Sequence of chain 1.C:
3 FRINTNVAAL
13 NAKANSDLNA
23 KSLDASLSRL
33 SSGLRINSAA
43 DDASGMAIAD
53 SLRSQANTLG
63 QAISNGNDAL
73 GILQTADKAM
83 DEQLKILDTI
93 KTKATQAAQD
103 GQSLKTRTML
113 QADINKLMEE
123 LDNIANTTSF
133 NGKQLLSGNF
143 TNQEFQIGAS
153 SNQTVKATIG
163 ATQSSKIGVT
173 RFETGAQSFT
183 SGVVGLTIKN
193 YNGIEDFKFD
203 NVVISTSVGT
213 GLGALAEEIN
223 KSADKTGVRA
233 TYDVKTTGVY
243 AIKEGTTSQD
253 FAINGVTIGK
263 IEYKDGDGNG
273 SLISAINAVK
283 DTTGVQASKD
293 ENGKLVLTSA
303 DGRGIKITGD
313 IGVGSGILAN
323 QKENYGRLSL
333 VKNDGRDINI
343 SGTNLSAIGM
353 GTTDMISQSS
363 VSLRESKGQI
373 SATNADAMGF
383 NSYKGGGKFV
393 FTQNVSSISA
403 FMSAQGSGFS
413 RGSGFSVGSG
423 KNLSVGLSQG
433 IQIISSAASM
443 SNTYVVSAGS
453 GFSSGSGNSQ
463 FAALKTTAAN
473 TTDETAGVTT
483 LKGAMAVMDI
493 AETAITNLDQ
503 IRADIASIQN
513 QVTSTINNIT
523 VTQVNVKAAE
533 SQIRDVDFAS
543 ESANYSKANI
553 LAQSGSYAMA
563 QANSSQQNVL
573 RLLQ

Binding-site contacts:
Ligand atom C2 contacts residue SER343 of chain 1.C at 1.5 Å.
Ligand atom C1 contacts residue SER343 of chain 1.C at 2.2 Å.
Ligand atom C6 contacts residue SER343 of chain 1.C at 3.3 Å.
Ligand atom C2 contacts residue GLY344 of chain 1.C at 4.5 Å.
Ligand atom C3 contacts residue SER343 of chain 1.C at 2.7 Å.
Ligand atom C7 contacts residue SER343 of chain 1.C at 4.5 Å.
Ligand atom O6 contacts residue SER343 of chain 1.C at 2.2 Å (h-bond).
Ligand atom O1A contacts residue SER343 of chain 1.C at 2.5 Å (h-bond).
Ligand atom O1B contacts residue SER343 of chain 1.C at 3.4 Å (h-bond).
Ligand atom O8 contacts residue SER343 of chain 1.C at 4.2 Å.
Ligand atom C3 contacts residue GLY344 of chain 1.C at 4.2 Å.
Ligand atom O1B contacts residue LYS191 of chain 1.C at 4.2 Å.
Ligand atom C4 contacts residue SER343 of chain 1.C at 3.6 Å.
Ligand atom O1A contacts residue LYS191 of chain 1.C at 4.3 Å.
Ligand atom C5 contacts residue SER343 of chain 1.C at 4.0 Å.
Ligand atom O8 contacts residue LYS191 of chain 1.C at 4.5 Å.

A small-molecule ligand and the protein it binds are described below.
Small molecule (SMILES): C[C@H](O)[C@H](N)[C@@H]1O[C@](O)(C(=O)O)C[C@H](O)[C@@H]1N